Sequence of chain 3.C:
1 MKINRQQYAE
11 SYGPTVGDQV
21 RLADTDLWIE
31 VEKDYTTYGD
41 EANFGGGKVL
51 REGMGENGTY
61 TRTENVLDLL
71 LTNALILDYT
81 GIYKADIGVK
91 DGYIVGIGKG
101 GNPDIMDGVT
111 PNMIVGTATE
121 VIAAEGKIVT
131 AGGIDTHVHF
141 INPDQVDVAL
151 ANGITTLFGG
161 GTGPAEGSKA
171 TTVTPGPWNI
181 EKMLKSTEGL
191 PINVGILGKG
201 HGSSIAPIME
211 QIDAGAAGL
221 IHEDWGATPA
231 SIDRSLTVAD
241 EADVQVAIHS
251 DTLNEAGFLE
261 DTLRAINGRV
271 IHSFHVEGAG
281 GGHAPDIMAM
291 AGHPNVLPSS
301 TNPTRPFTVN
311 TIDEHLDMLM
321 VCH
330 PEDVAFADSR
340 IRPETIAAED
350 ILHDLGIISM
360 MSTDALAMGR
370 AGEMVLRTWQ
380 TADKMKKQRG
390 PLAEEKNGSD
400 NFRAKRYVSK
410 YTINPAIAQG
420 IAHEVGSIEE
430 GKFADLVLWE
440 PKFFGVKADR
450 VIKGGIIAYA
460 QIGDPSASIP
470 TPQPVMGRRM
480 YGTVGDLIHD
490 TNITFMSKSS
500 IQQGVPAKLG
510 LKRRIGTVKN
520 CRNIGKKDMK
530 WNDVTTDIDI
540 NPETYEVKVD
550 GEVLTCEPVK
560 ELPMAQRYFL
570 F

A small-molecule ligand and the protein it binds are described below.
Small molecule (SMILES): CC[P-]([Au+])(CC)CC

Binding-site contacts:
Ligand atom AU1 contacts residue CYS555 of chain 3.C at 2.5 Å.
Ligand atom C1 contacts residue THR554 of chain 3.C at 3.9 Å.
Ligand atom P1 contacts residue GLN387 of chain 3.C at 4.4 Å.
Ligand atom C6 contacts residue GLN387 of chain 3.C at 3.8 Å.
Ligand atom C5 contacts residue GLN387 of chain 3.C at 4.0 Å.
Ligand atom AU1 contacts residue GLU556 of chain 3.C at 3.8 Å.
Ligand atom C4 contacts residue ARG388 of chain 3.C at 4.1 Å.
Ligand atom C3 contacts residue GLN387 of chain 3.C at 3.7 Å.
Ligand atom AU1 contacts residue THR554 of chain 3.C at 3.9 Å.
Ligand atom C2 contacts residue CYS555 of chain 3.C at 4.0 Å (hydrophobic).
Ligand atom AU1 contacts residue GLN387 of chain 3.C at 3.6 Å.
Ligand atom C2 contacts residue THR554 of chain 3.C at 3.8 Å.
Ligand atom C2 contacts residue GLU556 of chain 3.C at 3.7 Å.